A protein and the small-molecule ligand that binds it are described below.
Small molecule (SMILES): CC(=O)N[C@@H]1[C@@H](O)[C@H](O)[C@@H](CO)O[C@H]1O

Binding-site contacts:
Ligand atom O1 contacts residue TRP414 of chain 1.A at 3.6 Å.
Ligand atom O1 contacts residue TRP367 of chain 1.A at 3.2 Å.
Ligand atom C7 contacts residue TYR399 of chain 1.A at 3.9 Å (hydrophobic).
Ligand atom C7 contacts residue ASN319 of chain 1.A at 2.9 Å.
Ligand atom C8 contacts residue TRP367 of chain 1.A at 3.6 Å (hydrophobic).
Ligand atom O7 contacts residue TRP367 of chain 1.A at 3.0 Å.
Ligand atom C8 contacts residue TRP350 of chain 1.A at 3.3 Å (hydrophobic).
Ligand atom O4 contacts residue ARG168 of chain 1.A at 2.7 Å (salt-bridge).
Ligand atom O5 contacts residue TRP414 of chain 1.A at 3.6 Å.
Ligand atom O3 contacts residue ARG168 of chain 1.A at 3.1 Å (salt-bridge).
Ligand atom C6 contacts residue LEU412 of chain 1.A at 3.6 Å (hydrophobic).
Ligand atom O1 contacts residue TYR399 of chain 1.A at 2.9 Å (h-bond).
Ligand atom C5 contacts residue TRP448 of chain 1.A at 3.7 Å (hydrophobic).
Ligand atom C3 contacts residue GLU320 of chain 1.A at 3.7 Å.
Ligand atom O4 contacts residue GLU450 of chain 1.A at 2.5 Å (salt-bridge).
Ligand atom O3 contacts residue ASN319 of chain 1.A at 3.9 Å.
Ligand atom C6 contacts residue TRP414 of chain 1.A at 3.5 Å (hydrophobic).
Ligand atom C2 contacts residue GLU320 of chain 1.A at 3.4 Å.
Ligand atom C8 contacts residue ASN319 of chain 1.A at 3.4 Å.
Ligand atom C3 contacts residue TRP448 of chain 1.A at 3.9 Å (hydrophobic).
Ligand atom O7 contacts residue GLU320 of chain 1.A at 3.2 Å.
Ligand atom O5 contacts residue TYR399 of chain 1.A at 3.6 Å.
Ligand atom C4 contacts residue ARG168 of chain 1.A at 3.9 Å.
Ligand atom C1 contacts residue TYR399 of chain 1.A at 3.3 Å (hydrophobic).
Ligand atom N2 contacts residue GLU320 of chain 1.A at 3.9 Å.
Ligand atom C1 contacts residue TRP448 of chain 1.A at 4.0 Å (hydrophobic).
Ligand atom O3 contacts residue HIS256 of chain 1.A at 3.3 Å.
Ligand atom O7 contacts residue ASN319 of chain 1.A at 3.0 Å (h-bond).
Ligand atom O6 contacts residue LEU412 of chain 1.A at 3.6 Å.
Ligand atom C6 contacts residue GLU450 of chain 1.A at 3.8 Å.
Ligand atom O6 contacts residue ASP401 of chain 1.A at 2.7 Å (salt-bridge).
Ligand atom N2 contacts residue ASN319 of chain 1.A at 3.2 Å (h-bond).
Ligand atom O3 contacts residue GLU320 of chain 1.A at 2.9 Å (salt-bridge).
Ligand atom O4 contacts residue TRP448 of chain 1.A at 3.6 Å.
Ligand atom O6 contacts residue TRP414 of chain 1.A at 2.9 Å (h-bond).
Ligand atom C7 contacts residue TRP367 of chain 1.A at 3.9 Å (hydrophobic).
Ligand atom C4 contacts residue GLU450 of chain 1.A at 3.4 Å.
Ligand atom C6 contacts residue ASP401 of chain 1.A at 3.5 Å.
Ligand atom C8 contacts residue TYR399 of chain 1.A at 3.7 Å (hydrophobic).
Ligand atom N2 contacts residue TRP448 of chain 1.A at 3.5 Å.

Sequence of chain 1.A:
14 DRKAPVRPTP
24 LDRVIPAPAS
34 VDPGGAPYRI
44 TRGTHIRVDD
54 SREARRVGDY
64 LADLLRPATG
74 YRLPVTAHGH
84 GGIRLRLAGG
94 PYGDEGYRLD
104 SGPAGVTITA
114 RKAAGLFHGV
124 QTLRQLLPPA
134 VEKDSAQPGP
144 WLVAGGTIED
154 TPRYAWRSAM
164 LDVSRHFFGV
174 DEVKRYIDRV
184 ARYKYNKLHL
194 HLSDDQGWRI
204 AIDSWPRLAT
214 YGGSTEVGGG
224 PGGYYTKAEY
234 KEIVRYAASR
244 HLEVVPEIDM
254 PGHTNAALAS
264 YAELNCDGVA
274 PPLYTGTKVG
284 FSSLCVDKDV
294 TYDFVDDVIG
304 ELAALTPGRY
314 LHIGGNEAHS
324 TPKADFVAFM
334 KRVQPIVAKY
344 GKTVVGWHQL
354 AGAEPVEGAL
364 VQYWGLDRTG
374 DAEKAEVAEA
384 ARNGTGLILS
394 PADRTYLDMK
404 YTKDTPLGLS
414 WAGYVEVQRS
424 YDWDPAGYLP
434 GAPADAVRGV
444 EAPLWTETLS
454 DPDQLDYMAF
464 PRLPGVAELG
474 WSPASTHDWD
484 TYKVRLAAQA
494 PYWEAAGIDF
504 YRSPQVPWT